Binding-site contacts:
Ligand atom C1 contacts residue GLU281 of chain 1.C at 3.8 Å.
Ligand atom C3 contacts residue ASN282 of chain 1.C at 3.8 Å.
Ligand atom C3 contacts residue GLU281 of chain 1.C at 4.3 Å.
Ligand atom C8 contacts residue ASN280 of chain 1.C at 3.8 Å.
Ligand atom O7 contacts residue ASN280 of chain 1.C at 3.7 Å.
Ligand atom C7 contacts residue GLU281 of chain 1.C at 3.5 Å.
Ligand atom C1 contacts residue ASN282 of chain 1.C at 1.4 Å.
Ligand atom C2 contacts residue ASN282 of chain 1.C at 2.5 Å.
Ligand atom O7 contacts residue GLU281 of chain 1.C at 4.4 Å.
Ligand atom C7 contacts residue ASN280 of chain 1.C at 3.9 Å.
Ligand atom C5 contacts residue ASN282 of chain 1.C at 3.7 Å.
Ligand atom C8 contacts residue GLU281 of chain 1.C at 3.4 Å.
Ligand atom N2 contacts residue ASN282 of chain 1.C at 3.0 Å (h-bond).
Ligand atom C7 contacts residue ASN282 of chain 1.C at 3.4 Å.
Ligand atom O5 contacts residue ASN282 of chain 1.C at 2.3 Å (h-bond).
Ligand atom C2 contacts residue GLU281 of chain 1.C at 3.8 Å.
Ligand atom O7 contacts residue ASN282 of chain 1.C at 3.5 Å (h-bond).
Ligand atom C4 contacts residue ASN282 of chain 1.C at 4.2 Å.
Ligand atom N2 contacts residue GLU281 of chain 1.C at 2.8 Å (salt-bridge).

The small molecule below binds the protein below.
Small molecule (SMILES): CC(=O)N[C@@H]1[C@@H](O)[C@H](O)[C@@H](CO)O[C@H]1O

Sequence of chain 1.C:
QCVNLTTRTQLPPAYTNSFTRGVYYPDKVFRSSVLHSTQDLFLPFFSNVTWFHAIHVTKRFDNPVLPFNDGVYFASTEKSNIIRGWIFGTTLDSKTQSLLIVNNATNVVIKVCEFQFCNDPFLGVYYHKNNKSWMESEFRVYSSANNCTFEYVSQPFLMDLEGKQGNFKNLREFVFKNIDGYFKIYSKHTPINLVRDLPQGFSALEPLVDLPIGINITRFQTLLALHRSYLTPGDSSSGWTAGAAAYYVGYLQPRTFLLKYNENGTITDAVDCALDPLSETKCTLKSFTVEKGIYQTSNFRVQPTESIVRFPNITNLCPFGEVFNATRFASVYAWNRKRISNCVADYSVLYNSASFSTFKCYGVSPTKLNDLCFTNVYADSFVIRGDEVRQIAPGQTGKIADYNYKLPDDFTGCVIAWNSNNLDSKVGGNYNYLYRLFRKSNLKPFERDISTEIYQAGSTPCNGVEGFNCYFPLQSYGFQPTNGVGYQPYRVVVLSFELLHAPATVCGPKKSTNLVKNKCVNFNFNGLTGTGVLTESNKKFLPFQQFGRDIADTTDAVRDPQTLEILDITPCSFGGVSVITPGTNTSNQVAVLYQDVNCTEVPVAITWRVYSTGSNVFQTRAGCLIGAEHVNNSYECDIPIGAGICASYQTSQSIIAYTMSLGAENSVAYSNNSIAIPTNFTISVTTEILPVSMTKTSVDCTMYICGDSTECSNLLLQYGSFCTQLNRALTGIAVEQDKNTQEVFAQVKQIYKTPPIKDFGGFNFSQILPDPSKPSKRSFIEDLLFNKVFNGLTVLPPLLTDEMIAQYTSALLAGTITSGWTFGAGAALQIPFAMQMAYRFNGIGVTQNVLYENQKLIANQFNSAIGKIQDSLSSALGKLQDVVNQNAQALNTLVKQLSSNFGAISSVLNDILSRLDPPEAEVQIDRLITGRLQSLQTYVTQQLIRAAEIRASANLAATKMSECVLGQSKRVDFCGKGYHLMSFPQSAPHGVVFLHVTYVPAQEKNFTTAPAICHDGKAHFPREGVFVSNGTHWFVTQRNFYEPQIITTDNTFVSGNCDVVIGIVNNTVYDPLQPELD